Sequence of chain 1.A:
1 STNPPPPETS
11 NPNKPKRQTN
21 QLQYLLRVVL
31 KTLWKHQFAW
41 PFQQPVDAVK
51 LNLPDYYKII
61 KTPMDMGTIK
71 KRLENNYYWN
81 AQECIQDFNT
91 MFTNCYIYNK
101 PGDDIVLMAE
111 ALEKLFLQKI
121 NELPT

Binding-site contacts:
Ligand atom CAA contacts residue GLN44 of chain 1.A at 3.9 Å.
Ligand atom C2 contacts residue PRO41 of chain 1.A at 3.7 Å (hydrophobic).
Ligand atom CBE contacts residue TRP40 of chain 1.A at 4.0 Å (hydrophobic).
Ligand atom C2 contacts residue LEU51 of chain 1.A at 3.8 Å (hydrophobic).
Ligand atom CAC contacts residue VAL46 of chain 1.A at 4.0 Å (hydrophobic).
Ligand atom C4 contacts residue PRO41 of chain 1.A at 3.8 Å (hydrophobic).
Ligand atom OAZ contacts residue GLN44 of chain 1.A at 3.8 Å.
Ligand atom CAG contacts residue TYR98 of chain 1.A at 3.9 Å (hydrophobic).
Ligand atom C6 contacts residue PRO41 of chain 1.A at 2.7 Å (hydrophobic).
Ligand atom CBF contacts residue ILE105 of chain 1.A at 3.8 Å (hydrophobic).
Ligand atom C5 contacts residue PRO41 of chain 1.A at 3.7 Å (hydrophobic).
Ligand atom N1 contacts residue GLN44 of chain 1.A at 3.9 Å.
Ligand atom CAK contacts residue ASN99 of chain 1.A at 3.4 Å.
Ligand atom CAC contacts residue PRO41 of chain 1.A at 3.8 Å (hydrophobic).
Ligand atom CAC contacts residue PHE42 of chain 1.A at 3.8 Å (hydrophobic).
Ligand atom C6 contacts residue VAL46 of chain 1.A at 4.0 Å (hydrophobic).
Ligand atom CBC contacts residue TRP40 of chain 1.A at 3.7 Å (hydrophobic).
Ligand atom CAI contacts residue TRP40 of chain 1.A at 3.4 Å (hydrophobic).
Ligand atom CAR contacts residue TRP40 of chain 1.A at 3.6 Å (hydrophobic).
Ligand atom CAK contacts residue TYR98 of chain 1.A at 4.0 Å (hydrophobic).
Ligand atom CAU contacts residue TRP40 of chain 1.A at 4.0 Å (hydrophobic).
Ligand atom NBO contacts residue ILE105 of chain 1.A at 4.0 Å.
Ligand atom N1 contacts residue PRO41 of chain 1.A at 2.8 Å (h-bond).
Ligand atom NAY contacts residue GLN44 of chain 1.A at 4.0 Å.
Ligand atom CAP contacts residue TRP40 of chain 1.A at 3.4 Å (hydrophobic).
Ligand atom CAJ contacts residue LEU51 of chain 1.A at 3.8 Å (hydrophobic).
Ligand atom CAA contacts residue TRP40 of chain 1.A at 4.1 Å (hydrophobic).
Ligand atom OAF contacts residue CYS95 of chain 1.A at 4.1 Å.
Ligand atom CAG contacts residue LEU53 of chain 1.A at 3.6 Å (hydrophobic).
Ligand atom CBB contacts residue TRP40 of chain 1.A at 3.7 Å (hydrophobic).
Ligand atom CAN contacts residue TRP40 of chain 1.A at 4.0 Å (hydrophobic).
Ligand atom CAD contacts residue ILE105 of chain 1.A at 3.4 Å (hydrophobic).
Ligand atom N3 contacts residue LEU51 of chain 1.A at 3.8 Å.
Ligand atom CAK contacts residue LEU53 of chain 1.A at 3.9 Å (hydrophobic).
Ligand atom CAJ contacts residue TRP40 of chain 1.A at 3.4 Å (hydrophobic).
Ligand atom NBP contacts residue ILE105 of chain 1.A at 3.8 Å.
Ligand atom OAF contacts residue ILE105 of chain 1.A at 3.9 Å.
Ligand atom OAF contacts residue ASN99 of chain 1.A at 3.2 Å (h-bond).
Ligand atom CAG contacts residue ASN99 of chain 1.A at 3.4 Å.
Ligand atom N3 contacts residue PRO41 of chain 1.A at 3.9 Å.

A protein and the small-molecule ligand that binds it are described below.
Small molecule (SMILES): COc1cc(C(=O)N2CCC(N3CCN(C)CC3)CC2)ccc1Nc1ncc2c(n1)N(C)c1ccccc1C(=O)N2C